A protein and the small-molecule ligand that binds it are described below.
Small molecule (SMILES): CC(=O)N[C@@H]1[C@@H](O)[C@H](O)[C@@H](CO)O[C@H]1O

Sequence of chain 59.C:
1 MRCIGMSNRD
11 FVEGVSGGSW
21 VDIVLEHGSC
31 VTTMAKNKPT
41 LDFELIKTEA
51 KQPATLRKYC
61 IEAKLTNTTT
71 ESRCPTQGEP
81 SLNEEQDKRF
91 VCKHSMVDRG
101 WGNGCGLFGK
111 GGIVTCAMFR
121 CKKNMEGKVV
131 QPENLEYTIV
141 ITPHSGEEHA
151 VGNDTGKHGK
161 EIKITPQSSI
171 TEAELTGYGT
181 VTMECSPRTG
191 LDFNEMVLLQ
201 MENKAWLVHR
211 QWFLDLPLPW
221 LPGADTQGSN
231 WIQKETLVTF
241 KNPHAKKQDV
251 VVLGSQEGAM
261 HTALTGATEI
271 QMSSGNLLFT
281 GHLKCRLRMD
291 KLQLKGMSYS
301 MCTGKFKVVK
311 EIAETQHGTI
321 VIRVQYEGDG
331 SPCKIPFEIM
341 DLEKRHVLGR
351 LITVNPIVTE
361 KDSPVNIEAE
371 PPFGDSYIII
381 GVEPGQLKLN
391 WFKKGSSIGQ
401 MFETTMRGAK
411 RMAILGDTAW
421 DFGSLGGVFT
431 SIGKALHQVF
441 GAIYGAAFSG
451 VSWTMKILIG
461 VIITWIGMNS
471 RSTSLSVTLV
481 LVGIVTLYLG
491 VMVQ

Binding-site contacts:
Ligand atom O7 contacts residue ASN153 of chain 59.C at 4.5 Å.
Ligand atom N2 contacts residue ASN153 of chain 59.C at 2.9 Å (h-bond).
Ligand atom O5 contacts residue HIS158 of chain 59.C at 3.1 Å.
Ligand atom C6 contacts residue LYS157 of chain 59.C at 3.6 Å.
Ligand atom C1 contacts residue ASN153 of chain 59.C at 1.4 Å.
Ligand atom C3 contacts residue HIS149 of chain 59.C at 4.3 Å.
Ligand atom O7 contacts residue GLY102 of chain 59.A at 3.0 Å (h-bond).
Ligand atom C7 contacts residue ASN153 of chain 59.C at 3.6 Å.
Ligand atom O5 contacts residue HIS149 of chain 59.C at 3.5 Å.
Ligand atom O3 contacts residue HIS149 of chain 59.C at 4.0 Å.
Ligand atom C4 contacts residue HIS149 of chain 59.C at 4.0 Å.
Ligand atom C4 contacts residue ASN153 of chain 59.C at 4.2 Å.
Ligand atom C1 contacts residue HIS158 of chain 59.C at 4.1 Å.
Ligand atom C6 contacts residue HIS158 of chain 59.C at 3.7 Å.
Ligand atom O4 contacts residue LYS157 of chain 59.C at 4.5 Å.
Ligand atom C8 contacts residue ASN153 of chain 59.C at 4.0 Å.
Ligand atom O7 contacts residue TRP101 of chain 59.A at 3.8 Å.
Ligand atom O6 contacts residue LYS157 of chain 59.C at 3.2 Å (salt-bridge).
Ligand atom O5 contacts residue ASN153 of chain 59.C at 2.4 Å (h-bond).
Ligand atom C3 contacts residue ASN153 of chain 59.C at 3.8 Å.
Ligand atom C1 contacts residue HIS149 of chain 59.C at 3.4 Å.
Ligand atom C5 contacts residue HIS149 of chain 59.C at 4.2 Å.
Ligand atom C5 contacts residue LYS157 of chain 59.C at 3.9 Å.
Ligand atom C1 contacts residue THR155 of chain 59.C at 3.8 Å.
Ligand atom C7 contacts residue GLY102 of chain 59.A at 4.1 Å.
Ligand atom C5 contacts residue HIS158 of chain 59.C at 4.0 Å.
Ligand atom C8 contacts residue HIS149 of chain 59.C at 3.7 Å.
Ligand atom C2 contacts residue HIS149 of chain 59.C at 3.6 Å.
Ligand atom C2 contacts residue ASN153 of chain 59.C at 2.5 Å.
Ligand atom C8 contacts residue TRP101 of chain 59.A at 4.4 Å (hydrophobic).
Ligand atom N2 contacts residue HIS149 of chain 59.C at 4.2 Å.
Ligand atom O5 contacts residue THR155 of chain 59.C at 4.5 Å.
Ligand atom C7 contacts residue HIS149 of chain 59.C at 4.3 Å.
Ligand atom C5 contacts residue ASN153 of chain 59.C at 3.7 Å.

Sequence of chain 59.A:
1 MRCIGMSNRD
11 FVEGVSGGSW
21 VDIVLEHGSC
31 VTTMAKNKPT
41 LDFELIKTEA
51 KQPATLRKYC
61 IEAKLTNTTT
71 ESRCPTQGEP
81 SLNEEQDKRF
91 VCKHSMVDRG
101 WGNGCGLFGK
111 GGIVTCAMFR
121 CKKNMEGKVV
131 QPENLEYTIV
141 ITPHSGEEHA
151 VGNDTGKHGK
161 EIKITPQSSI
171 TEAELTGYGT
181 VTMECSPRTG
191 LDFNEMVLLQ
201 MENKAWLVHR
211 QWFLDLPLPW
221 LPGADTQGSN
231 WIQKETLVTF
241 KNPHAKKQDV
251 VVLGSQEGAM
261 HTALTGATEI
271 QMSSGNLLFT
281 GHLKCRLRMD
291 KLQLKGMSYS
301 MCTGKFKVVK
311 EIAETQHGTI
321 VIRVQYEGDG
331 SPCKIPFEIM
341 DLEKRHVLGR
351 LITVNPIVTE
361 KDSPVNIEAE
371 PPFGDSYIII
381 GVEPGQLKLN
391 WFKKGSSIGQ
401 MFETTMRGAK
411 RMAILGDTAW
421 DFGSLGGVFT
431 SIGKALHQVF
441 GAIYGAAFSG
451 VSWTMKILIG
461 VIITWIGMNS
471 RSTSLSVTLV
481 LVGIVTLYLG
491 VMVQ